Sequence of chain 1.B:
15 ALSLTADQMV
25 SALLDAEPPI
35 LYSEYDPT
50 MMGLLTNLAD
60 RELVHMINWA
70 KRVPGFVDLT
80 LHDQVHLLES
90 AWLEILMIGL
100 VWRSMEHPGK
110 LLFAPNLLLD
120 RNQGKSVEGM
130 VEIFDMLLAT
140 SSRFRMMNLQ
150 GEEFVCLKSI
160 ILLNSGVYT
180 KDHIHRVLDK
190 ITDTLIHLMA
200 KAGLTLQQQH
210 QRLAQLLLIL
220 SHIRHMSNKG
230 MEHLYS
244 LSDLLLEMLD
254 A

This protein binds this small molecule.
Small molecule (SMILES): CC/C(=C(\c1ccc(O)cc1)c1ccc(OCCN(C)C)cc1)c1ccccc1

Binding-site contacts:
Ligand atom C9 contacts residue PHE112 of chain 1.B at 4.0 Å (hydrophobic).
Ligand atom O4 contacts residue LEU95 of chain 1.B at 3.7 Å.
Ligand atom C22 contacts residue LEU92 of chain 1.B at 3.9 Å (hydrophobic).
Ligand atom C23 contacts residue ALA58 of chain 1.B at 3.8 Å (hydrophobic).
Ligand atom C5 contacts residue LEU95 of chain 1.B at 3.6 Å (hydrophobic).
Ligand atom O4 contacts residue GLU61 of chain 1.B at 2.7 Å (salt-bridge).
Ligand atom C25 contacts residue ASP59 of chain 1.B at 3.4 Å.
Ligand atom C19 contacts residue THR55 of chain 1.B at 3.8 Å.
Ligand atom C2 contacts residue ALA58 of chain 1.B at 3.9 Å (hydrophobic).
Ligand atom C12 contacts residue MET51 of chain 1.B at 4.0 Å (hydrophobic).
Ligand atom C10 contacts residue ILE132 of chain 1.B at 3.8 Å (hydrophobic).
Ligand atom C20 contacts residue ALA58 of chain 1.B at 3.9 Å (hydrophobic).
Ligand atom C24 contacts residue ASP59 of chain 1.B at 3.9 Å.
Ligand atom C22 contacts residue ALA58 of chain 1.B at 3.8 Å (hydrophobic).
Ligand atom C13 contacts residue MET129 of chain 1.B at 3.9 Å (hydrophobic).
Ligand atom C24 contacts residue TRP91 of chain 1.B at 4.0 Å (hydrophobic).
Ligand atom C19 contacts residue LEU54 of chain 1.B at 3.9 Å (hydrophobic).
Ligand atom C10 contacts residue MET96 of chain 1.B at 4.0 Å (hydrophobic).
Ligand atom C4 contacts residue ARG102 of chain 1.B at 3.9 Å.
Ligand atom C15 contacts residue LEU233 of chain 1.B at 3.6 Å (hydrophobic).
Ligand atom C18 contacts residue LEU54 of chain 1.B at 3.6 Å (hydrophobic).
Ligand atom O20 contacts residue THR55 of chain 1.B at 4.0 Å.
Ligand atom C14 contacts residue HIS232 of chain 1.B at 4.0 Å.
Ligand atom C3 contacts residue GLU61 of chain 1.B at 3.2 Å.
Ligand atom C10 contacts residue LEU136 of chain 1.B at 3.8 Å (hydrophobic).
Ligand atom C21 contacts residue TRP91 of chain 1.B at 3.9 Å (hydrophobic).
Ligand atom O4 contacts residue ARG102 of chain 1.B at 2.9 Å (salt-bridge).
Ligand atom C14 contacts residue GLY229 of chain 1.B at 3.9 Å.
Ligand atom C10 contacts residue MET129 of chain 1.B at 3.8 Å (hydrophobic).
Ligand atom C2 contacts residue LEU54 of chain 1.B at 3.8 Å (hydrophobic).
Ligand atom C13 contacts residue MET51 of chain 1.B at 3.7 Å (hydrophobic).
Ligand atom C9 contacts residue MET129 of chain 1.B at 3.8 Å (hydrophobic).
Ligand atom C21 contacts residue ALA58 of chain 1.B at 3.5 Å (hydrophobic).
Ligand atom N24 contacts residue THR55 of chain 1.B at 3.8 Å.
Ligand atom C23 contacts residue ASP59 of chain 1.B at 3.8 Å.
Ligand atom C12 contacts residue MET129 of chain 1.B at 3.7 Å (hydrophobic).
Ligand atom N24 contacts residue ASP59 of chain 1.B at 4.0 Å.
Ligand atom C15 contacts residue GLY229 of chain 1.B at 3.7 Å.
Ligand atom C14 contacts residue LEU233 of chain 1.B at 3.9 Å (hydrophobic).
Ligand atom C4 contacts residue GLU61 of chain 1.B at 3.3 Å.